Binding-site contacts:
Ligand atom CA contacts residue LYS64 of chain 1.A at 4.1 Å.
Ligand atom C contacts residue LYS64 of chain 1.A at 3.6 Å.
Ligand atom CD2 contacts residue PRO224 of chain 1.A at 3.9 Å (hydrophobic).
Ligand atom CD2 contacts residue LEU225 of chain 1.A at 3.7 Å (hydrophobic).
Ligand atom ND1 contacts residue GLU228 of chain 1.A at 2.9 Å (salt-bridge).
Ligand atom C contacts residue GLU228 of chain 1.A at 3.4 Å.
Ligand atom NH1 contacts residue ILE78 of chain 1.A at 4.0 Å.
Ligand atom O contacts residue GLU228 of chain 1.A at 3.5 Å (salt-bridge).
Ligand atom CG contacts residue HIS74 of chain 1.A at 3.6 Å.
Ligand atom CA contacts residue GLU228 of chain 1.A at 3.6 Å.
Ligand atom N contacts residue VAL60 of chain 1.A at 4.2 Å.
Ligand atom N contacts residue GLU228 of chain 1.A at 3.7 Å.
Ligand atom CD1 contacts residue LEU81 of chain 1.A at 3.9 Å (hydrophobic).
Ligand atom CG contacts residue LEU81 of chain 1.A at 3.8 Å (hydrophobic).
Ligand atom CA contacts residue GLU228 of chain 1.A at 3.7 Å.
Ligand atom CG contacts residue ILE78 of chain 1.A at 3.7 Å (hydrophobic).
Ligand atom CB contacts residue VAL60 of chain 1.A at 3.9 Å (hydrophobic).
Ligand atom CD2 contacts residue LEU81 of chain 1.A at 3.7 Å (hydrophobic).
Ligand atom CD1 contacts residue ILE229 of chain 1.A at 4.0 Å (hydrophobic).
Ligand atom CZ contacts residue ILE78 of chain 1.A at 4.1 Å (hydrophobic).
Ligand atom C contacts residue VAL60 of chain 1.A at 3.9 Å (hydrophobic).
Ligand atom CE1 contacts residue GLU228 of chain 1.A at 4.0 Å.
Ligand atom CD1 contacts residue LEU225 of chain 1.A at 3.6 Å (hydrophobic).
Ligand atom N contacts residue GLU228 of chain 1.A at 3.2 Å (salt-bridge).
Ligand atom O contacts residue LYS64 of chain 1.A at 3.1 Å (salt-bridge).
Ligand atom O contacts residue LYS64 of chain 1.A at 3.6 Å.
Ligand atom CB contacts residue GLU228 of chain 1.A at 3.4 Å.
Ligand atom N contacts residue GLU228 of chain 1.A at 3.9 Å.
Ligand atom OD2 contacts residue HIS74 of chain 1.A at 3.1 Å (h-bond).
Ligand atom N contacts residue LYS64 of chain 1.A at 4.2 Å.
Ligand atom CG contacts residue GLU228 of chain 1.A at 3.5 Å.
Ligand atom CD1 contacts residue ILE78 of chain 1.A at 3.8 Å (hydrophobic).
Ligand atom CD2 contacts residue LYS82 of chain 1.A at 3.5 Å.
Ligand atom O contacts residue VAL60 of chain 1.A at 3.9 Å.
Ligand atom CB contacts residue GLU228 of chain 1.A at 3.3 Å.
Ligand atom NH2 contacts residue GLU75 of chain 1.A at 3.7 Å.
Ligand atom NH1 contacts residue GLU75 of chain 1.A at 3.8 Å.
Ligand atom CD2 contacts residue PHE69 of chain 1.A at 3.8 Å (hydrophobic).
Ligand atom C contacts residue GLU228 of chain 1.A at 3.9 Å.
Ligand atom OD1 contacts residue HIS74 of chain 1.A at 3.3 Å (h-bond).

Sequence of chain 1.A:
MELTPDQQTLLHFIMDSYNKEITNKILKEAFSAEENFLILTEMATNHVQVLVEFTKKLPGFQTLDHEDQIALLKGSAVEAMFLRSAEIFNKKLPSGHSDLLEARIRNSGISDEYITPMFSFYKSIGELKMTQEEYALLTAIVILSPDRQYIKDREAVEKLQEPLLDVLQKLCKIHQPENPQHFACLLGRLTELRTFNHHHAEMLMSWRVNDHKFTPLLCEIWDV

The small molecule below binds the protein below.
Small molecule (SMILES): CC(C)C[C@H](NC(=O)[C@H](CC(C)C)NC(=O)[C@H](Cc1ccc(O)cc1)NC(=O)[C@H](CCCN=C(N)N)NC(=O)[C@H](CC(C)C)NC(=O)[C@H](CC(C)C)NC(=O)[C@H](CCC(N)=O)NC(=O)[C@@H](N)Cc1cnc[nH]1)C(=O)N[C@H](C=O)CC(=O)O